Sequence of chain 1.K:
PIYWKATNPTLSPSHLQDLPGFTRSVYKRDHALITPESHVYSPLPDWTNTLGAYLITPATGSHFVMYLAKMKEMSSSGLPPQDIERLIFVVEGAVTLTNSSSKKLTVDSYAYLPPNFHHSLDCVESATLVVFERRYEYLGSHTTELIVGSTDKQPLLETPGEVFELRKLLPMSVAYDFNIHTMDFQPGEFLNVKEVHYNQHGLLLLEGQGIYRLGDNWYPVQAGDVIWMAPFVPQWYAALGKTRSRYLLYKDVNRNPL

Binding-site contacts:
Ligand atom OXT contacts residue GLU203 of chain 1.K at 3.3 Å (salt-bridge).
Ligand atom O contacts residue GLU203 of chain 1.K at 3.8 Å.
Ligand atom CA contacts residue LEU257 of chain 1.K at 3.5 Å (hydrophobic).
Ligand atom NB contacts residue MN1 of chain 1.KA at 2.4 Å.
Ligand atom CG contacts residue MN1 of chain 1.KA at 3.1 Å.
Ligand atom OXT contacts residue MN1 of chain 1.KA at 2.6 Å.
Ligand atom CG contacts residue HIS209 of chain 1.K at 4.0 Å.
Ligand atom N contacts residue GLU203 of chain 1.K at 2.8 Å (salt-bridge).
Ligand atom C contacts residue LYS259 of chain 1.K at 3.9 Å.
Ligand atom O contacts residue HIS189 of chain 1.K at 4.0 Å.
Ligand atom CA contacts residue GLU203 of chain 1.K at 3.3 Å.
Ligand atom OE contacts residue TYR220 of chain 1.K at 3.8 Å.
Ligand atom C contacts residue MN1 of chain 1.KA at 3.4 Å.
Ligand atom OXT contacts residue HIS209 of chain 1.K at 3.1 Å (h-bond).
Ligand atom O contacts residue LYS259 of chain 1.K at 3.4 Å (salt-bridge).
Ligand atom CA contacts residue HIS209 of chain 1.K at 4.0 Å.
Ligand atom NE contacts residue GLU203 of chain 1.K at 3.0 Å (salt-bridge).
Ligand atom NB contacts residue LEU257 of chain 1.K at 3.5 Å.
Ligand atom CG contacts residue GLU203 of chain 1.K at 2.9 Å.
Ligand atom CG contacts residue TYR255 of chain 1.K at 3.9 Å (hydrophobic).
Ligand atom CG contacts residue GLN243 of chain 1.K at 3.8 Å.
Ligand atom OE contacts residue GLU203 of chain 1.K at 3.6 Å.
Ligand atom C contacts residue GLU203 of chain 1.K at 3.2 Å.
Ligand atom OXT contacts residue HIS205 of chain 1.K at 3.6 Å.
Ligand atom OE contacts residue MET191 of chain 1.K at 4.0 Å.
Ligand atom NE contacts residue GLN243 of chain 1.K at 2.7 Å (h-bond).
Ligand atom OXT contacts residue LYS259 of chain 1.K at 3.5 Å (salt-bridge).
Ligand atom C contacts residue HIS209 of chain 1.K at 3.9 Å.
Ligand atom NE contacts residue TYR220 of chain 1.K at 3.3 Å (h-bond).
Ligand atom CA contacts residue MET191 of chain 1.K at 3.6 Å (hydrophobic).
Ligand atom NE contacts residue MN1 of chain 1.KA at 3.0 Å.
Ligand atom OE contacts residue LEU199 of chain 1.K at 3.6 Å.
Ligand atom NE contacts residue HIS209 of chain 1.K at 3.8 Å.
Ligand atom CA contacts residue MN1 of chain 1.KA at 3.4 Å.
Ligand atom N contacts residue MET191 of chain 1.K at 3.3 Å.
Ligand atom CG contacts residue TYR220 of chain 1.K at 3.9 Å (hydrophobic).
Ligand atom NB contacts residue HIS209 of chain 1.K at 3.2 Å (h-bond).
Ligand atom NE contacts residue MET237 of chain 1.K at 3.8 Å.
Ligand atom NB contacts residue GLU203 of chain 1.K at 2.8 Å (salt-bridge).
Ligand atom OE contacts residue TYR255 of chain 1.K at 2.9 Å (h-bond).

The small molecule below binds the protein below.
Small molecule (SMILES): NC(=O)N[C@H](N)C(=O)O